Binding-site contacts:
Ligand atom CH2 contacts residue SER41 of chain 1.C at 3.6 Å.
Ligand atom CE3 contacts residue TRP67 of chain 1.C at 3.4 Å (hydrophobic).
Ligand atom CZ3 contacts residue TRP67 of chain 1.C at 3.3 Å (hydrophobic).
Ligand atom CH2 contacts residue SER42 of chain 1.C at 3.6 Å.
Ligand atom CH2 contacts residue GLY68 of chain 1.C at 3.5 Å.
Ligand atom O contacts residue TRP67 of chain 1.C at 3.3 Å.
Ligand atom NE1 contacts residue CYS72 of chain 1.C at 3.8 Å.
Ligand atom CH2 contacts residue GLY78 of chain 1.C at 3.4 Å.
Ligand atom CB contacts residue SER47 of chain 1.C at 3.0 Å.
Ligand atom CZ2 contacts residue SER41 of chain 1.C at 3.7 Å.
Ligand atom O contacts residue ASP46 of chain 1.C at 3.4 Å (salt-bridge).
Ligand atom CD2 contacts residue TRP67 of chain 1.C at 3.6 Å (hydrophobic).
Ligand atom NE1 contacts residue SER69 of chain 1.C at 3.1 Å (h-bond).
Ligand atom CE3 contacts residue SER42 of chain 1.C at 3.5 Å.
Ligand atom CA contacts residue SER47 of chain 1.C at 2.7 Å.
Ligand atom OXT contacts residue SER47 of chain 1.C at 2.3 Å (h-bond).
Ligand atom O contacts residue GLY68 of chain 1.C at 3.1 Å (h-bond).
Ligand atom CZ2 contacts residue GLY68 of chain 1.C at 3.3 Å.
Ligand atom C contacts residue SER47 of chain 1.C at 2.0 Å.
Ligand atom CD1 contacts residue MET44 of chain 1.C at 3.8 Å (hydrophobic).
Ligand atom CZ3 contacts residue SER42 of chain 1.C at 3.6 Å.
Ligand atom CE2 contacts residue SER69 of chain 1.C at 3.7 Å.
Ligand atom O contacts residue CYS43 of chain 1.C at 3.4 Å (h-bond).
Ligand atom CD2 contacts residue GLY68 of chain 1.C at 3.7 Å.
Ligand atom CD1 contacts residue CYS43 of chain 1.C at 3.8 Å (hydrophobic).
Ligand atom O contacts residue GLY45 of chain 1.C at 3.0 Å (h-bond).
Ligand atom CB contacts residue HIS42 of chain 1.B at 3.6 Å.
Ligand atom CE2 contacts residue SER42 of chain 1.C at 3.6 Å.
Ligand atom CZ2 contacts residue SER69 of chain 1.C at 3.4 Å.
Ligand atom CB contacts residue SER66 of chain 1.C at 3.8 Å.
Ligand atom CZ3 contacts residue GLY78 of chain 1.C at 3.4 Å.
Ligand atom N contacts residue SER47 of chain 1.C at 3.0 Å (h-bond).
Ligand atom OXT contacts residue HIS42 of chain 1.B at 3.1 Å (h-bond).
Ligand atom O contacts residue SER47 of chain 1.C at 2.2 Å (h-bond).
Ligand atom O contacts residue MET44 of chain 1.C at 3.6 Å.
Ligand atom CZ2 contacts residue SER42 of chain 1.C at 3.5 Å.
Ligand atom CE2 contacts residue GLY68 of chain 1.C at 3.6 Å.
Ligand atom CB contacts residue CYS43 of chain 1.C at 3.6 Å (hydrophobic).
Ligand atom N contacts residue SER66 of chain 1.C at 3.0 Å (h-bond).
Ligand atom N contacts residue GLY68 of chain 1.C at 2.9 Å (h-bond).

Sequence of chain 1.C:
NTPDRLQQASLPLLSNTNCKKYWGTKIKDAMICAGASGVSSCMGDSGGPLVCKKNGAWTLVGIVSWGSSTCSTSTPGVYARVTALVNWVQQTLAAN

Sequence of chain 1.B:
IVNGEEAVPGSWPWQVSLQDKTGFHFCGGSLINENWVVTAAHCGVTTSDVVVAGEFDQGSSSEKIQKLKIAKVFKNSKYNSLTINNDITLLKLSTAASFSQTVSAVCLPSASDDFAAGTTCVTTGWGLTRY

The protein below binds the small molecule below.
Small molecule (SMILES): C[C@H](NC(=O)CN)C(=O)N[C@@H](CC1=CN=C2C=CC=CC12)C(=O)O